Binding-site contacts:
Ligand atom O5 contacts residue ASN657 of chain 1.A at 2.4 Å (h-bond).
Ligand atom C4 contacts residue ASN657 of chain 1.A at 4.2 Å.
Ligand atom N2 contacts residue ASN657 of chain 1.A at 2.9 Å (h-bond).
Ligand atom O6 contacts residue ASN657 of chain 1.A at 4.4 Å.
Ligand atom O7 contacts residue ASN657 of chain 1.A at 2.9 Å (h-bond).
Ligand atom C1 contacts residue ASN657 of chain 1.A at 1.4 Å.
Ligand atom C2 contacts residue ASN657 of chain 1.A at 2.4 Å.
Ligand atom C3 contacts residue ASN657 of chain 1.A at 3.8 Å.
Ligand atom C8 contacts residue ASN657 of chain 1.A at 4.3 Å.
Ligand atom C7 contacts residue ASN657 of chain 1.A at 3.1 Å.
Ligand atom C6 contacts residue ASN657 of chain 1.A at 4.5 Å.
Ligand atom C5 contacts residue ASN657 of chain 1.A at 3.7 Å.

Sequence of chain 1.A:
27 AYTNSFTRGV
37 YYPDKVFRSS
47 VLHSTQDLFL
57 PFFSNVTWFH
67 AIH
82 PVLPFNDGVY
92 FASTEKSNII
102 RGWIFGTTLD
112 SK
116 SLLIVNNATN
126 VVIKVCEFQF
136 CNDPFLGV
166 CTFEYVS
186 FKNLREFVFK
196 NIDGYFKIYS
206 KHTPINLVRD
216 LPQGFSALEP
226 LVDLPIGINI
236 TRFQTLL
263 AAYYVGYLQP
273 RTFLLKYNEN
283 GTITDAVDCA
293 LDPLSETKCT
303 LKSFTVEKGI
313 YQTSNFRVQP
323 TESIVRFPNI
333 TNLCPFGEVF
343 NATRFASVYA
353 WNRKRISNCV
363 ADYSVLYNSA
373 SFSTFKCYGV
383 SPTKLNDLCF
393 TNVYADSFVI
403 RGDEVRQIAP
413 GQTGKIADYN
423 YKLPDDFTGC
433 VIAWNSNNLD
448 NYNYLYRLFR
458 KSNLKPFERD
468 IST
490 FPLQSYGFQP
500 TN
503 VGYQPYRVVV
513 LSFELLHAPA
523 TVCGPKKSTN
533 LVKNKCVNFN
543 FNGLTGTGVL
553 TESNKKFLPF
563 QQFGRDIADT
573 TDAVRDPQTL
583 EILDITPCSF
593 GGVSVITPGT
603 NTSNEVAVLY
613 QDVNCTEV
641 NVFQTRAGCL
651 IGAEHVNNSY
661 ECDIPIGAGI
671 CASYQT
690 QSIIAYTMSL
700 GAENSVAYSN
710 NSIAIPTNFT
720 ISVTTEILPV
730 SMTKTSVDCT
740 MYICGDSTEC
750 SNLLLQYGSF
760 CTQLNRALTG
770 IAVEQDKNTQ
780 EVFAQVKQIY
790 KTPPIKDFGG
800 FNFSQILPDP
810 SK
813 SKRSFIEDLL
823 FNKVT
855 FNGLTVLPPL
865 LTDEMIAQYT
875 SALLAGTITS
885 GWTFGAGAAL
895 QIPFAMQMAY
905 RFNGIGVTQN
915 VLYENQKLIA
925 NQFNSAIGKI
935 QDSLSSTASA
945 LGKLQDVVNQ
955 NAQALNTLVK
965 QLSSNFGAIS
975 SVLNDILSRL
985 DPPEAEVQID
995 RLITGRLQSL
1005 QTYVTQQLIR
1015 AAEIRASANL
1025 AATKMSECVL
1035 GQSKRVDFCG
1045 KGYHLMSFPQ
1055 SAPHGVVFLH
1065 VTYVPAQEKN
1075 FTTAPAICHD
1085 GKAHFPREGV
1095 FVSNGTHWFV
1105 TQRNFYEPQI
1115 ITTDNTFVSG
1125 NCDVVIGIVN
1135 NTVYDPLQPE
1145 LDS

This protein binds this small molecule.
Small molecule (SMILES): CC(=O)N[C@@H]1[C@@H](O)[C@H](O)[C@@H](CO)O[C@H]1O